A protein and the small-molecule ligand that binds it are described below.
Small molecule (SMILES): CC(=O)N[C@H]1[C@H](O[C@H]2[C@H](O)[C@@H](NC(C)=O)CO[C@@H]2CO[C@H]2O[C@@H](C)[C@@H](O)[C@@H](O)[C@@H]2O)O[C@H](CO)[C@@H](O)[C@@H]1O

Binding-site contacts:
Ligand atom C2 contacts residue GLY345 of chain 4.A at 4.4 Å.
Ligand atom C8 contacts residue PHE346 of chain 4.A at 4.3 Å (hydrophobic).
Ligand atom C1 contacts residue GLY345 of chain 4.A at 3.9 Å.
Ligand atom O5 contacts residue ASN350 of chain 4.A at 3.8 Å.
Ligand atom C5 contacts residue ASN350 of chain 4.A at 3.7 Å.
Ligand atom C5 contacts residue ASP349 of chain 4.A at 4.2 Å.
Ligand atom O5 contacts residue ASN350 of chain 4.A at 2.4 Å (h-bond).
Ligand atom C6 contacts residue SER347 of chain 4.A at 4.3 Å.
Ligand atom C5 contacts residue SER347 of chain 4.A at 4.3 Å.
Ligand atom O7 contacts residue ASN350 of chain 4.A at 3.5 Å.
Ligand atom N2 contacts residue GLY345 of chain 4.A at 4.4 Å.
Ligand atom C2 contacts residue ASN350 of chain 4.A at 2.5 Å.
Ligand atom O5 contacts residue GLY345 of chain 4.A at 4.3 Å.
Ligand atom O7 contacts residue PRO344 of chain 4.A at 4.0 Å.
Ligand atom O5 contacts residue SER347 of chain 4.A at 3.5 Å.
Ligand atom O7 contacts residue GLY345 of chain 4.A at 3.3 Å (h-bond).
Ligand atom C5 contacts residue SER347 of chain 4.A at 4.2 Å.
Ligand atom N2 contacts residue ASN350 of chain 4.A at 3.0 Å (h-bond).
Ligand atom C7 contacts residue ASN350 of chain 4.A at 3.8 Å.
Ligand atom C6 contacts residue SER347 of chain 4.A at 3.2 Å.
Ligand atom C1 contacts residue ASN350 of chain 4.A at 1.5 Å.
Ligand atom O5 contacts residue SER347 of chain 4.A at 4.2 Å.
Ligand atom C6 contacts residue ASP349 of chain 4.A at 3.2 Å.
Ligand atom C3 contacts residue GLY345 of chain 4.A at 4.5 Å.
Ligand atom C1 contacts residue SER347 of chain 4.A at 4.2 Å.
Ligand atom C4 contacts residue ASN350 of chain 4.A at 4.3 Å.
Ligand atom C1 contacts residue ASN350 of chain 4.A at 4.4 Å.
Ligand atom C7 contacts residue GLY345 of chain 4.A at 4.5 Å.
Ligand atom O6 contacts residue SER347 of chain 4.A at 4.0 Å.
Ligand atom C3 contacts residue ASN350 of chain 4.A at 3.9 Å.
Ligand atom C5 contacts residue GLY345 of chain 4.A at 4.4 Å.

Sequence of chain 4.A:
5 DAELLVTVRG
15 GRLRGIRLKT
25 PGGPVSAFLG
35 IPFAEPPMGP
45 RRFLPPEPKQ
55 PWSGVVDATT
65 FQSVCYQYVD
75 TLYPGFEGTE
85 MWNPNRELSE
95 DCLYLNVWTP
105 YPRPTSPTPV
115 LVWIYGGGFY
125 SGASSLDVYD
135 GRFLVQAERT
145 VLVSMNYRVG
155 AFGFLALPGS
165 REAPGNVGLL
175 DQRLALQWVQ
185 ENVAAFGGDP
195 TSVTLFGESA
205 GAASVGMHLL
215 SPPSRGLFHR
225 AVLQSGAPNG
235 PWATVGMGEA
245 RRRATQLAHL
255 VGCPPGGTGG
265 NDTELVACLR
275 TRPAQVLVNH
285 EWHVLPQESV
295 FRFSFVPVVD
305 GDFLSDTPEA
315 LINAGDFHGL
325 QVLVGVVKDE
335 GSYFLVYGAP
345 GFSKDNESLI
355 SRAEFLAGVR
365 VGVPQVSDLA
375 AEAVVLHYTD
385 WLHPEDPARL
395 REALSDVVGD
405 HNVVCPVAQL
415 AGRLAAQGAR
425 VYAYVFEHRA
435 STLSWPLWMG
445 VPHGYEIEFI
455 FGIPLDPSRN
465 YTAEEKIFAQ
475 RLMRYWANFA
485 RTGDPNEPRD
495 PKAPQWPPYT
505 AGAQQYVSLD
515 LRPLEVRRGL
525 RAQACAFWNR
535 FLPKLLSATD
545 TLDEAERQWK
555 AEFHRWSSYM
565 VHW